Binding-site contacts:
Ligand atom C31 contacts residue GLY48 of chain 1.B at 3.4 Å.
Ligand atom C32 contacts residue ASP25 of chain 1.A at 3.3 Å.
Ligand atom C7 contacts residue VAL32 of chain 1.A at 3.7 Å (hydrophobic).
Ligand atom N1 contacts residue ASP30 of chain 1.A at 3.2 Å (salt-bridge).
Ligand atom C12 contacts residue GLY27 of chain 1.A at 3.7 Å.
Ligand atom O26 contacts residue ASP29 of chain 1.B at 3.2 Å (salt-bridge).
Ligand atom O26 contacts residue ALA28 of chain 1.B at 3.6 Å.
Ligand atom O18 contacts residue GLY27 of chain 1.B at 3.3 Å.
Ligand atom C7 contacts residue ALA28 of chain 1.A at 3.5 Å (hydrophobic).
Ligand atom N1 contacts residue ASP29 of chain 1.A at 3.8 Å.
Ligand atom O10 contacts residue GLY49 of chain 1.A at 3.4 Å.
Ligand atom C25 contacts residue ALA28 of chain 1.B at 3.8 Å (hydrophobic).
Ligand atom C17 contacts residue ASP25 of chain 1.B at 3.4 Å.
Ligand atom C34 contacts residue ILE50 of chain 1.B at 3.7 Å (hydrophobic).
Ligand atom C34 contacts residue PRO81 of chain 1.A at 3.7 Å (hydrophobic).
Ligand atom O10 contacts residue ILE50 of chain 1.B at 3.0 Å.
Ligand atom N20 contacts residue GLY27 of chain 1.B at 3.0 Å (h-bond).
Ligand atom C17 contacts residue ASP25 of chain 1.A at 3.2 Å.
Ligand atom C25 contacts residue ASP30 of chain 1.B at 3.7 Å.
Ligand atom C29 contacts residue GLY27 of chain 1.B at 3.7 Å.
Ligand atom O18 contacts residue ALA28 of chain 1.B at 3.8 Å.
Ligand atom C32 contacts residue GLY27 of chain 1.B at 3.6 Å.
Ligand atom C37 contacts residue GLY27 of chain 1.B at 3.2 Å.
Ligand atom C18 contacts residue VAL84 of chain 1.B at 3.8 Å (hydrophobic).
Ligand atom C30 contacts residue GLY48 of chain 1.B at 3.3 Å.
Ligand atom C14 contacts residue VAL82 of chain 1.B at 3.5 Å (hydrophobic).
Ligand atom O18 contacts residue ASP25 of chain 1.B at 2.6 Å (salt-bridge).
Ligand atom C7 contacts residue ASP30 of chain 1.A at 3.4 Å.
Ligand atom O23 contacts residue ALA28 of chain 1.B at 3.5 Å.
Ligand atom C6 contacts residue ALA28 of chain 1.A at 3.5 Å (hydrophobic).
Ligand atom C34 contacts residue GLY49 of chain 1.B at 3.7 Å.
Ligand atom C4 contacts residue GLY48 of chain 1.A at 3.3 Å.
Ligand atom C1 contacts residue ASP30 of chain 1.A at 3.4 Å.
Ligand atom O28 contacts residue ASP29 of chain 1.B at 2.9 Å (salt-bridge).
Ligand atom O9 contacts residue ILE50 of chain 1.B at 3.5 Å.
Ligand atom C27 contacts residue ASP29 of chain 1.B at 3.6 Å.
Ligand atom C16 contacts residue ASP25 of chain 1.A at 3.1 Å.
Ligand atom O18 contacts residue ASP25 of chain 1.A at 2.4 Å (salt-bridge).
Ligand atom O26 contacts residue ASP30 of chain 1.B at 3.1 Å (salt-bridge).
Ligand atom C20 contacts residue VAL82 of chain 1.B at 3.5 Å (hydrophobic).

A small-molecule ligand and the protein it binds are described below.
Small molecule (SMILES): CCC(CC)CN(C[C@@H](O)[C@H](Cc1ccccc1)NC(=O)O[C@H]1CO[C@H]2OCC[C@H]21)S(=O)(=O)c1ccc2ncsc2c1

Sequence of chain 1.A:
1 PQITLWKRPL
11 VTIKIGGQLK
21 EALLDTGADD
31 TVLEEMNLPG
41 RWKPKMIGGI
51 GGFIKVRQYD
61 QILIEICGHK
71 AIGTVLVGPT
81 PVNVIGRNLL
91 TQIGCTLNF

Sequence of chain 1.B:
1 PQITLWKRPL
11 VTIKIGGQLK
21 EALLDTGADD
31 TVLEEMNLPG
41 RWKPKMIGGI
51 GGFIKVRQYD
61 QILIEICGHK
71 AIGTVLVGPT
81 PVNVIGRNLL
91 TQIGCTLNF